Sequence of chain 11.A:
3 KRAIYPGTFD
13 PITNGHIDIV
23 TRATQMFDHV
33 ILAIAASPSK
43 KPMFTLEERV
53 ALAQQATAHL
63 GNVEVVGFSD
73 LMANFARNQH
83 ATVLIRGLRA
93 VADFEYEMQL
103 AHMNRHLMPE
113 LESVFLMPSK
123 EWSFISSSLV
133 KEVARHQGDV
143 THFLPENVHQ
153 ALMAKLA

A small-molecule ligand and the protein it binds are described below.
Small molecule (SMILES): CC(C)(CO)[C@@H](O)C(=O)NCCc1nc2cccc(O)c2[nH]1

Sequence of chain 3.A:
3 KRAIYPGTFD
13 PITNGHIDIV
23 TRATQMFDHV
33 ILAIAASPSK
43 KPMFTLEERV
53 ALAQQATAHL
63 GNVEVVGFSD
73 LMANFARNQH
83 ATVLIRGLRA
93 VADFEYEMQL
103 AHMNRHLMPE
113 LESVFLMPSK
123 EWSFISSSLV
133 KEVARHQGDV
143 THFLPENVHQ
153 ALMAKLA

Binding-site contacts:
Ligand atom C14 contacts residue GLU134 of chain 3.A at 3.9 Å.
Ligand atom O13 contacts residue MET74 of chain 11.A at 3.3 Å.
Ligand atom C5 contacts residue MET105 of chain 11.A at 3.7 Å (hydrophobic).
Ligand atom O22 contacts residue LEU102 of chain 11.A at 3.3 Å.
Ligand atom N4 contacts residue GLU134 of chain 3.A at 3.9 Å.
Ligand atom C21 contacts residue ARG88 of chain 11.A at 3.5 Å.
Ligand atom C2 contacts residue HIS138 of chain 3.A at 3.4 Å.
Ligand atom C6 contacts residue MET105 of chain 11.A at 3.8 Å (hydrophobic).
Ligand atom O22 contacts residue ARG88 of chain 11.A at 2.9 Å (salt-bridge).
Ligand atom C19 contacts residue ALA37 of chain 11.A at 3.5 Å (hydrophobic).
Ligand atom C9 contacts residue MET74 of chain 11.A at 3.7 Å (hydrophobic).
Ligand atom C10 contacts residue LEU73 of chain 11.A at 3.6 Å (hydrophobic).
Ligand atom C3 contacts residue ASP72 of chain 11.A at 3.9 Å.
Ligand atom C2 contacts residue ASP72 of chain 11.A at 3.7 Å.
Ligand atom C5 contacts residue ASN106 of chain 11.A at 3.4 Å.
Ligand atom C19 contacts residue GLY9 of chain 11.A at 3.7 Å.
Ligand atom C6 contacts residue VAL135 of chain 3.A at 3.7 Å (hydrophobic).
Ligand atom C7 contacts residue LEU102 of chain 11.A at 3.6 Å (hydrophobic).
Ligand atom O13 contacts residue LEU109 of chain 11.A at 3.8 Å.
Ligand atom O13 contacts residue ALA75 of chain 11.A at 3.1 Å (h-bond).
Ligand atom C1 contacts residue GLU134 of chain 3.A at 3.9 Å.
Ligand atom C20 contacts residue ARG88 of chain 11.A at 3.6 Å.
Ligand atom O13 contacts residue LEU73 of chain 11.A at 3.4 Å.
Ligand atom C8 contacts residue GLU134 of chain 3.A at 3.6 Å.
Ligand atom C1 contacts residue MET74 of chain 11.A at 3.8 Å (hydrophobic).
Ligand atom C6 contacts residue LEU131 of chain 3.A at 3.9 Å (hydrophobic).
Ligand atom N11 contacts residue LEU73 of chain 11.A at 3.6 Å.
Ligand atom C7 contacts residue GLU134 of chain 3.A at 3.8 Å.
Ligand atom O22 contacts residue TYR98 of chain 11.A at 3.9 Å.
Ligand atom N12 contacts residue GLU134 of chain 3.A at 2.8 Å (salt-bridge).
Ligand atom C6 contacts residue LEU102 of chain 11.A at 3.7 Å (hydrophobic).
Ligand atom C3 contacts residue PHE70 of chain 11.A at 3.9 Å (hydrophobic).
Ligand atom O17 contacts residue GLU134 of chain 3.A at 3.0 Å (salt-bridge).
Ligand atom O13 contacts residue ASN106 of chain 11.A at 2.7 Å (h-bond).
Ligand atom C16 contacts residue GLU134 of chain 3.A at 3.8 Å.
Ligand atom N11 contacts residue MET74 of chain 11.A at 2.9 Å (h-bond).
Ligand atom C9 contacts residue LEU73 of chain 11.A at 3.7 Å (hydrophobic).
Ligand atom C10 contacts residue ASN106 of chain 11.A at 3.3 Å.
Ligand atom C10 contacts residue MET74 of chain 11.A at 3.8 Å (hydrophobic).
Ligand atom O15 contacts residue MET74 of chain 11.A at 3.3 Å.